The protein below binds the small molecule below.
Small molecule (SMILES): N#Cc1ccc(CCO)cc1

Sequence of chain 1.A:
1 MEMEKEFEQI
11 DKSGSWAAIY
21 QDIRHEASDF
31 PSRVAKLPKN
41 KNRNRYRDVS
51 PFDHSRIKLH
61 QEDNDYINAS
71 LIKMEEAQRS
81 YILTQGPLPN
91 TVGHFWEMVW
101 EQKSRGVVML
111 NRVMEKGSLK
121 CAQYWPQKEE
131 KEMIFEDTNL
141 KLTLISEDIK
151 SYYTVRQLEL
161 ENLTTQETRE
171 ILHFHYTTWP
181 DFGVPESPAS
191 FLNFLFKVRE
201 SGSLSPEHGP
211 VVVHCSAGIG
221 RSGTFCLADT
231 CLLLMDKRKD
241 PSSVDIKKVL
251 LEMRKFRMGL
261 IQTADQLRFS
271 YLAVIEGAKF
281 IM

Binding-site contacts:
Ligand atom C03 contacts residue VAL249 of chain 1.A at 4.5 Å (hydrophobic).
Ligand atom C09 contacts residue VAL249 of chain 1.A at 4.0 Å (hydrophobic).
Ligand atom C10 contacts residue MET74 of chain 1.A at 4.1 Å (hydrophobic).
Ligand atom C07 contacts residue MET74 of chain 1.A at 4.4 Å (hydrophobic).
Ligand atom C08 contacts residue MET74 of chain 1.A at 3.7 Å (hydrophobic).
Ligand atom C08 contacts residue VAL249 of chain 1.A at 4.4 Å (hydrophobic).
Ligand atom C10 contacts residue GLU76 of chain 1.A at 3.5 Å.
Ligand atom N11 contacts residue MET74 of chain 1.A at 4.1 Å.
Ligand atom C09 contacts residue LYS248 of chain 1.A at 4.3 Å.
Ligand atom C10 contacts residue ALA77 of chain 1.A at 3.9 Å (hydrophobic).
Ligand atom C06 contacts residue LEU234 of chain 1.A at 4.0 Å (hydrophobic).
Ligand atom N11 contacts residue ALA77 of chain 1.A at 2.9 Å (h-bond).
Ligand atom C05 contacts residue ARG238 of chain 1.A at 3.5 Å.
Ligand atom C07 contacts residue LEU234 of chain 1.A at 4.0 Å (hydrophobic).
Ligand atom N11 contacts residue LEU234 of chain 1.A at 3.9 Å.
Ligand atom C09 contacts residue GLU252 of chain 1.A at 3.8 Å.
Ligand atom C06 contacts residue ARG238 of chain 1.A at 3.6 Å.
Ligand atom C05 contacts residue GLU76 of chain 1.A at 3.6 Å.
Ligand atom C04 contacts residue VAL249 of chain 1.A at 4.3 Å (hydrophobic).
Ligand atom C06 contacts residue GLU76 of chain 1.A at 2.9 Å.
Ligand atom C07 contacts residue GLU76 of chain 1.A at 4.0 Å.
Ligand atom C03 contacts residue LYS248 of chain 1.A at 3.8 Å.
Ligand atom O01 contacts residue LYS248 of chain 1.A at 4.1 Å.
Ligand atom N11 contacts residue GLU76 of chain 1.A at 3.2 Å.
Ligand atom N11 contacts residue GLU75 of chain 1.A at 4.0 Å.
Ligand atom C10 contacts residue LEU234 of chain 1.A at 4.0 Å (hydrophobic).
Ligand atom C08 contacts residue GLU252 of chain 1.A at 3.9 Å.